Sequence of chain 1.A:
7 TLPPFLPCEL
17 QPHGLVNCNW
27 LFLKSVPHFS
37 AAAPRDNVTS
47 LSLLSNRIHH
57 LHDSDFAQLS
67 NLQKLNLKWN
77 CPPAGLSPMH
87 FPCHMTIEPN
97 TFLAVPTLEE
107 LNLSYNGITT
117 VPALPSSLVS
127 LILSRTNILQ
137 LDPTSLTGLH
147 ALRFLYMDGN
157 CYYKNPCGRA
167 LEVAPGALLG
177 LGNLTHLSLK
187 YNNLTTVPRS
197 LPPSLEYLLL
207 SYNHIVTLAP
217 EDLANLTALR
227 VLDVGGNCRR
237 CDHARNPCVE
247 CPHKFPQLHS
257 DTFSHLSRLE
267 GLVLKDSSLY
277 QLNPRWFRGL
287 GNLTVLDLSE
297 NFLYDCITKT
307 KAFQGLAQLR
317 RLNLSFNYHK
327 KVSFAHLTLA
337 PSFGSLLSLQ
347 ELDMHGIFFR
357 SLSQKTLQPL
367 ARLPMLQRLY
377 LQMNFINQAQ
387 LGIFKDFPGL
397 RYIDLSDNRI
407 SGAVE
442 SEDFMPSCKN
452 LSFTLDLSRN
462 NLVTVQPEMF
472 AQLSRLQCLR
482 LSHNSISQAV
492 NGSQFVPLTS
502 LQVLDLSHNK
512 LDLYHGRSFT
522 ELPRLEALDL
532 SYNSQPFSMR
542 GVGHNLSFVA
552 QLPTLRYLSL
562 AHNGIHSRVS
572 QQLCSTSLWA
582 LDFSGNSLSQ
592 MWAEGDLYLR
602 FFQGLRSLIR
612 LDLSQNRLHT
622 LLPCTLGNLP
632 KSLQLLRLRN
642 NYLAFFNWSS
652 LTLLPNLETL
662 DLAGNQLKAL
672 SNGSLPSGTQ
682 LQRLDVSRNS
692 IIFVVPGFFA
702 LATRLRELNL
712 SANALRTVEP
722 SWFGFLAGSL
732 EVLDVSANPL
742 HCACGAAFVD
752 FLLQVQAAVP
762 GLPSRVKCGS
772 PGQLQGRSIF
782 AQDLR

Binding-site contacts:
Ligand atom C6 contacts residue SER712 of chain 1.A at 4.2 Å.
Ligand atom O6 contacts residue SER688 of chain 1.A at 2.8 Å (h-bond).
Ligand atom C5 contacts residue SER688 of chain 1.A at 4.2 Å.
Ligand atom C5 contacts residue SER712 of chain 1.A at 4.0 Å.
Ligand atom O6 contacts residue ARG689 of chain 1.A at 3.3 Å (salt-bridge).
Ligand atom C7 contacts residue ASN710 of chain 1.A at 3.7 Å.
Ligand atom C2 contacts residue ASN710 of chain 1.A at 2.5 Å.
Ligand atom C1 contacts residue SER688 of chain 1.A at 4.4 Å.
Ligand atom C5 contacts residue ASN710 of chain 1.A at 3.7 Å.
Ligand atom C8 contacts residue VAL733 of chain 1.A at 3.7 Å (hydrophobic).
Ligand atom C3 contacts residue ASP735 of chain 1.A at 3.9 Å.
Ligand atom C7 contacts residue ASP735 of chain 1.A at 4.2 Å.
Ligand atom N2 contacts residue ASN710 of chain 1.A at 2.9 Å (h-bond).
Ligand atom C8 contacts residue PRO761 of chain 1.A at 4.5 Å (hydrophobic).
Ligand atom O7 contacts residue ASN710 of chain 1.A at 4.1 Å.
Ligand atom C6 contacts residue SER688 of chain 1.A at 3.7 Å.
Ligand atom C4 contacts residue ASN710 of chain 1.A at 4.2 Å.
Ligand atom C3 contacts residue ASN710 of chain 1.A at 3.8 Å.
Ligand atom C2 contacts residue ASP735 of chain 1.A at 3.8 Å.
Ligand atom O5 contacts residue SER688 of chain 1.A at 3.4 Å (h-bond).
Ligand atom C8 contacts residue ASP735 of chain 1.A at 4.2 Å.
Ligand atom N2 contacts residue ASP735 of chain 1.A at 3.2 Å (salt-bridge).
Ligand atom C6 contacts residue ARG689 of chain 1.A at 4.2 Å.
Ligand atom C1 contacts residue ASN710 of chain 1.A at 1.4 Å.
Ligand atom O5 contacts residue ASN710 of chain 1.A at 2.4 Å (h-bond).
Ligand atom O5 contacts residue SER712 of chain 1.A at 4.0 Å.
Ligand atom C1 contacts residue SER712 of chain 1.A at 4.1 Å.
Ligand atom C1 contacts residue ASP735 of chain 1.A at 3.6 Å.
Ligand atom C8 contacts residue ARG689 of chain 1.A at 4.2 Å.

This small molecule binds to this protein.
Small molecule (SMILES): CC(=O)N[C@H]1[C@H](O[C@H]2[C@H](O)[C@@H](NC(C)=O)CO[C@@H]2CO)O[C@H](CO)[C@@H](O)[C@@H]1O